Sequence of chain 1.A:
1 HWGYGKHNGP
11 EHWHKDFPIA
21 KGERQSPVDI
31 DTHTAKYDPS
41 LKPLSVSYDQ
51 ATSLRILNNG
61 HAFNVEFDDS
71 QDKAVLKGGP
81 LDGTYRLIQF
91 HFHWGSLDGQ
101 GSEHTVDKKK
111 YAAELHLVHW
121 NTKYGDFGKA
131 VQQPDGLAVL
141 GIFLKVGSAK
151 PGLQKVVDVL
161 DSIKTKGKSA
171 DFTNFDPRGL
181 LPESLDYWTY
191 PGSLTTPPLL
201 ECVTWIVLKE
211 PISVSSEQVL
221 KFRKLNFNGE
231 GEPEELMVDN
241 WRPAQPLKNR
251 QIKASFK

The small molecule below binds the protein below.
Small molecule (SMILES): NS(=O)(=O)c1ccc(B(O)O)cc1

Binding-site contacts:
Ligand atom C08 contacts residue LEU194 of chain 1.A at 4.1 Å (hydrophobic).
Ligand atom C06 contacts residue HIS91 of chain 1.A at 4.0 Å.
Ligand atom N01 contacts residue THR195 of chain 1.A at 2.9 Å (h-bond).
Ligand atom C09 contacts residue THR196 of chain 1.A at 3.0 Å.
Ligand atom N01 contacts residue ZN1 of chain 1.C at 1.8 Å.
Ligand atom O04 contacts residue ZN1 of chain 1.C at 3.0 Å.
Ligand atom N01 contacts residue HIS116 of chain 1.A at 3.2 Å (h-bond).
Ligand atom C06 contacts residue GLN89 of chain 1.A at 4.1 Å.
Ligand atom N01 contacts residue GLU103 of chain 1.A at 4.1 Å.
Ligand atom S02 contacts residue HIS91 of chain 1.A at 3.8 Å.
Ligand atom S02 contacts residue THR195 of chain 1.A at 3.9 Å.
Ligand atom C08 contacts residue THR196 of chain 1.A at 4.2 Å.
Ligand atom S02 contacts residue ZN1 of chain 1.C at 3.0 Å.
Ligand atom O04 contacts residue TRP205 of chain 1.A at 4.0 Å.
Ligand atom C09 contacts residue LEU194 of chain 1.A at 3.8 Å (hydrophobic).
Ligand atom O04 contacts residue VAL139 of chain 1.A at 3.7 Å.
Ligand atom C05 contacts residue LEU194 of chain 1.A at 4.1 Å (hydrophobic).
Ligand atom O03 contacts residue SER193 of chain 1.A at 4.2 Å.
Ligand atom C10 contacts residue THR195 of chain 1.A at 3.9 Å.
Ligand atom C10 contacts residue THR196 of chain 1.A at 3.1 Å.
Ligand atom O04 contacts residue HIS116 of chain 1.A at 3.4 Å (h-bond).
Ligand atom C05 contacts residue ZN1 of chain 1.C at 4.3 Å.
Ligand atom C06 contacts residue LEU194 of chain 1.A at 4.1 Å (hydrophobic).
Ligand atom C07 contacts residue LEU194 of chain 1.A at 4.2 Å (hydrophobic).
Ligand atom N01 contacts residue HIS91 of chain 1.A at 3.1 Å (h-bond).
Ligand atom O12 contacts residue PHE127 of chain 1.A at 3.5 Å.
Ligand atom C07 contacts residue GLN89 of chain 1.A at 3.9 Å.
Ligand atom O03 contacts residue ZN1 of chain 1.C at 3.9 Å.
Ligand atom S02 contacts residue HIS116 of chain 1.A at 3.8 Å.
Ligand atom O03 contacts residue LEU194 of chain 1.A at 3.6 Å.
Ligand atom C05 contacts residue HIS91 of chain 1.A at 4.2 Å.
Ligand atom O03 contacts residue TRP205 of chain 1.A at 3.4 Å.
Ligand atom C06 contacts residue VAL118 of chain 1.A at 4.0 Å (hydrophobic).
Ligand atom O04 contacts residue HIS91 of chain 1.A at 3.3 Å.
Ligand atom C10 contacts residue LEU194 of chain 1.A at 3.5 Å (hydrophobic).
Ligand atom O13 contacts residue PRO197 of chain 1.A at 4.0 Å.
Ligand atom N01 contacts residue HIS93 of chain 1.A at 3.2 Å (h-bond).
Ligand atom O03 contacts residue THR195 of chain 1.A at 3.1 Å (h-bond).
Ligand atom O13 contacts residue PRO198 of chain 1.A at 3.7 Å.
Ligand atom O04 contacts residue VAL118 of chain 1.A at 3.7 Å.